This small molecule binds to this protein.
Small molecule (SMILES): CC1=C(CCC(=O)O)C2=Cc3c(CCC(=O)O)c(C)c4n3[Fe@]35n6c(c(C)c(CCC(=O)O)c6=CC1=[N+]23)=CC1=[N+]5C(=C4)C(C)=C1CCC(=O)O

Sequence of chain 1.D:
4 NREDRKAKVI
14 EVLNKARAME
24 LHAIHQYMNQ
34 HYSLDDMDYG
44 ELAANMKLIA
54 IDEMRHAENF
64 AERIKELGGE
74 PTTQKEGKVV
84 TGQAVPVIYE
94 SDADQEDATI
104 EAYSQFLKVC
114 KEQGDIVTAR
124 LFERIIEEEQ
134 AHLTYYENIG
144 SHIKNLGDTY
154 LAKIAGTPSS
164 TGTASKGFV

Sequence of chain 1.C:
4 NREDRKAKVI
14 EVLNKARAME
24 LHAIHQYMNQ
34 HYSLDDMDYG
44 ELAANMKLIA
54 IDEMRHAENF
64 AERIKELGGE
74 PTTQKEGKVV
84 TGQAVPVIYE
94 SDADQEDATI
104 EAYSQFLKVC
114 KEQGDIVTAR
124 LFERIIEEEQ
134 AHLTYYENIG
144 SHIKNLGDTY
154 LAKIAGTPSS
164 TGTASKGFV

Binding-site contacts:
Ligand atom CGD contacts residue ARG20 of chain 1.D at 3.1 Å.
Ligand atom NC contacts residue MET57 of chain 1.D at 3.0 Å (h-bond).
Ligand atom O2B contacts residue SER168 of chain 1.D at 2.3 Å (h-bond).
Ligand atom O1D contacts residue ARG20 of chain 1.D at 2.8 Å (salt-bridge).
Ligand atom CMD contacts residue GLU61 of chain 1.D at 3.5 Å.
Ligand atom ND contacts residue MET57 of chain 1.C at 3.5 Å (h-bond).
Ligand atom C1D contacts residue MET57 of chain 1.C at 3.5 Å (hydrophobic).
Ligand atom O1A contacts residue TYR35 of chain 1.D at 2.7 Å (h-bond).
Ligand atom CMB contacts residue GLU61 of chain 1.C at 3.5 Å.
Ligand atom O2D contacts residue TYR35 of chain 1.C at 2.9 Å (h-bond).
Ligand atom O2C contacts residue SER168 of chain 1.D at 2.8 Å.
Ligand atom CHB contacts residue MET57 of chain 1.D at 3.3 Å (hydrophobic).
Ligand atom FE contacts residue MET57 of chain 1.D at 2.4 Å.
Ligand atom CGB contacts residue SER168 of chain 1.D at 3.1 Å.
Ligand atom CGA contacts residue ARG20 of chain 1.C at 3.3 Å.
Ligand atom CGC contacts residue SER168 of chain 1.D at 3.3 Å.
Ligand atom FE contacts residue MET57 of chain 1.C at 2.4 Å.
Ligand atom O2B contacts residue ARG58 of chain 1.C at 3.2 Å.
Ligand atom O2A contacts residue MET31 of chain 1.D at 3.5 Å.
Ligand atom ND contacts residue MET57 of chain 1.D at 2.9 Å.
Ligand atom NB contacts residue MET57 of chain 1.D at 2.9 Å (h-bond).
Ligand atom C1B contacts residue MET57 of chain 1.C at 3.5 Å (hydrophobic).
Ligand atom CMD contacts residue MET57 of chain 1.D at 3.4 Å (hydrophobic).
Ligand atom O2A contacts residue ARG20 of chain 1.C at 3.0 Å (salt-bridge).
Ligand atom CBB contacts residue ARG58 of chain 1.C at 3.5 Å.
Ligand atom C1C contacts residue MET57 of chain 1.C at 3.6 Å (hydrophobic).
Ligand atom NA contacts residue MET57 of chain 1.D at 3.3 Å (h-bond).
Ligand atom NC contacts residue MET57 of chain 1.C at 3.2 Å (h-bond).
Ligand atom CMD contacts residue MET31 of chain 1.C at 3.4 Å (hydrophobic).
Ligand atom O1C contacts residue SER168 of chain 1.D at 3.2 Å.
Ligand atom CBB contacts residue SER168 of chain 1.D at 3.3 Å.
Ligand atom NB contacts residue MET57 of chain 1.C at 2.9 Å (h-bond).
Ligand atom C1B contacts residue MET57 of chain 1.D at 3.3 Å (hydrophobic).
Ligand atom C4A contacts residue MET57 of chain 1.D at 3.4 Å (hydrophobic).
Ligand atom O1B contacts residue LYS50 of chain 1.D at 2.7 Å (salt-bridge).
Ligand atom C4D contacts residue MET57 of chain 1.D at 3.5 Å (hydrophobic).
Ligand atom O1D contacts residue HIS28 of chain 1.C at 3.3 Å.
Ligand atom O1A contacts residue ARG20 of chain 1.C at 2.8 Å (salt-bridge).
Ligand atom O2D contacts residue ARG20 of chain 1.D at 2.5 Å (salt-bridge).
Ligand atom C1D contacts residue MET57 of chain 1.D at 3.4 Å (hydrophobic).